A small-molecule ligand and the protein it binds are described below.
Small molecule (SMILES): CC(=O)N[C@@H]1[C@@H](O)[C@H](O)[C@@H](CO)O[C@H]1O

Binding-site contacts:
Ligand atom O5 contacts residue ASN376 of chain 1.A at 1.9 Å (h-bond).
Ligand atom C6 contacts residue ASN376 of chain 1.A at 4.2 Å.
Ligand atom C8 contacts residue TYR375 of chain 1.A at 4.3 Å (hydrophobic).
Ligand atom C5 contacts residue ASN376 of chain 1.A at 3.2 Å.
Ligand atom O3 contacts residue PRO256 of chain 1.A at 4.1 Å.
Ligand atom O7 contacts residue ALA255 of chain 1.A at 4.0 Å.
Ligand atom C4 contacts residue ASN376 of chain 1.A at 3.9 Å.
Ligand atom C8 contacts residue ALA255 of chain 1.A at 3.4 Å (hydrophobic).
Ligand atom C7 contacts residue ALA255 of chain 1.A at 3.9 Å (hydrophobic).
Ligand atom C7 contacts residue ASN376 of chain 1.A at 3.5 Å.
Ligand atom C2 contacts residue ASN376 of chain 1.A at 2.4 Å.
Ligand atom O7 contacts residue ASN376 of chain 1.A at 3.5 Å (h-bond).
Ligand atom O7 contacts residue ARG544 of chain 1.A at 3.7 Å.
Ligand atom N2 contacts residue ASN376 of chain 1.A at 3.0 Å (h-bond).
Ligand atom C1 contacts residue ASN376 of chain 1.A at 1.1 Å.
Ligand atom C3 contacts residue ASN376 of chain 1.A at 3.6 Å.

Sequence of chain 1.A:
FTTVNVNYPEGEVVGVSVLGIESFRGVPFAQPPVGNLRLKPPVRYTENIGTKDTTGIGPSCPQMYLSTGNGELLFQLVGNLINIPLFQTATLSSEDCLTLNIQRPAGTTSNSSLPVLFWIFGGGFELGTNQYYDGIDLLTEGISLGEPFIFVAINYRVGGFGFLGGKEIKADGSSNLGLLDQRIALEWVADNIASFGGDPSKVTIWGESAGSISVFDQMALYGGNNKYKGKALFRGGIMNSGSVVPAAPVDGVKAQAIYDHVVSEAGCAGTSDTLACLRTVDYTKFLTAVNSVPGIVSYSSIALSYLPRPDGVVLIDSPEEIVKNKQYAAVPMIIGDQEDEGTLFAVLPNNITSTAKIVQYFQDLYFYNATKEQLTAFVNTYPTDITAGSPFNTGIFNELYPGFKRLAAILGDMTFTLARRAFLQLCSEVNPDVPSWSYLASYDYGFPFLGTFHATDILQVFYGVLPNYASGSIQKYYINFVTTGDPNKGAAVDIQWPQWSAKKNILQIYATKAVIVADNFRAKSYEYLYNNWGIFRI